Binding-site contacts:
Ligand atom N2 contacts residue ASN60 of chain 1.WA at 2.8 Å (h-bond).
Ligand atom C1 contacts residue SER49 of chain 1.WA at 4.1 Å.
Ligand atom C8 contacts residue ASN48 of chain 1.WA at 4.1 Å.
Ligand atom C5 contacts residue ASN60 of chain 1.WA at 3.6 Å.
Ligand atom O5 contacts residue GLU105 of chain 1.WA at 3.9 Å.
Ligand atom C3 contacts residue ASN60 of chain 1.WA at 3.7 Å.
Ligand atom C1 contacts residue GLU105 of chain 1.WA at 3.6 Å.
Ligand atom C7 contacts residue ASN60 of chain 1.WA at 3.1 Å.
Ligand atom C4 contacts residue ASN60 of chain 1.WA at 4.2 Å.
Ligand atom O7 contacts residue ASN60 of chain 1.WA at 3.0 Å (h-bond).
Ligand atom C8 contacts residue SER49 of chain 1.WA at 3.9 Å.
Ligand atom N2 contacts residue SER49 of chain 1.WA at 3.5 Å (h-bond).
Ligand atom C8 contacts residue ASN60 of chain 1.WA at 4.3 Å.
Ligand atom C5 contacts residue GLU105 of chain 1.WA at 3.8 Å.
Ligand atom C2 contacts residue SER49 of chain 1.WA at 4.3 Å.
Ligand atom C2 contacts residue ASN60 of chain 1.WA at 2.4 Å.
Ligand atom C8 contacts residue THR47 of chain 1.WA at 3.8 Å.
Ligand atom O5 contacts residue ASN60 of chain 1.WA at 2.3 Å (h-bond).
Ligand atom C7 contacts residue SER49 of chain 1.WA at 4.1 Å.
Ligand atom C1 contacts residue ASN60 of chain 1.WA at 1.4 Å.
Ligand atom O6 contacts residue GLU105 of chain 1.WA at 4.2 Å.

Sequence of chain 1.WA:
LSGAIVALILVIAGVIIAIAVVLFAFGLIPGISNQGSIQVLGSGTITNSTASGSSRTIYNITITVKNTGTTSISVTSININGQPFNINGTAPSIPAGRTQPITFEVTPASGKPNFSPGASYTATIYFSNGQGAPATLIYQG

A small-molecule ligand and the protein it binds are described below.
Small molecule (SMILES): CC(=O)N[C@H]1[C@H](O[C@H]2[C@H](O)[C@@H](NC(C)=O)CO[C@@H]2CO)O[C@H](CO)[C@@H](O)[C@@H]1O